Sequence of chain 1.C:
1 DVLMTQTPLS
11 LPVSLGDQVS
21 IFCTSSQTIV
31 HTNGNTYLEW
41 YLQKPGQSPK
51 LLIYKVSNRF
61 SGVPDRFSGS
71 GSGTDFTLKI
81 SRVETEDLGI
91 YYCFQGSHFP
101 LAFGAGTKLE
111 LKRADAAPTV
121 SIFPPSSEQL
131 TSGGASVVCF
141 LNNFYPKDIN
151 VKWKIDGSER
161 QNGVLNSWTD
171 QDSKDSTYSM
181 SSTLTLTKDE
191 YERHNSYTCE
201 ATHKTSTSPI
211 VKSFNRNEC

This protein binds this small molecule.
Small molecule (SMILES): CC12OOC(CCC(=O)O)(c3ccccc31)c1ccccc12

Binding-site contacts:
Ligand atom C2 contacts residue TRP104 of chain 1.D at 3.7 Å (hydrophobic).
Ligand atom C5 contacts residue TRP104 of chain 1.D at 3.1 Å (hydrophobic).
Ligand atom O4 contacts residue TYR58 of chain 1.D at 2.6 Å (h-bond).
Ligand atom C10 contacts residue SER100 of chain 1.D at 3.8 Å.
Ligand atom C12 contacts residue TRP104 of chain 1.D at 3.5 Å (hydrophobic).
Ligand atom C1 contacts residue TRP104 of chain 1.D at 3.6 Å (hydrophobic).
Ligand atom O2 contacts residue SER100 of chain 1.D at 2.9 Å.
Ligand atom C1 contacts residue PHE101 of chain 1.D at 3.6 Å (hydrophobic).
Ligand atom C6 contacts residue PHE101 of chain 1.D at 3.5 Å (hydrophobic).
Ligand atom C16 contacts residue ILE51 of chain 1.D at 3.7 Å (hydrophobic).
Ligand atom C12 contacts residue ILE51 of chain 1.D at 3.6 Å (hydrophobic).
Ligand atom C4 contacts residue TYR37 of chain 1.C at 3.8 Å (hydrophobic).
Ligand atom C15 contacts residue GLY33 of chain 1.D at 3.8 Å.
Ligand atom C11 contacts residue TRP104 of chain 1.D at 3.8 Å (hydrophobic).
Ligand atom C14 contacts residue TRP104 of chain 1.D at 3.7 Å (hydrophobic).
Ligand atom O2 contacts residue PHE101 of chain 1.D at 3.2 Å (h-bond).
Ligand atom C10 contacts residue VAL103 of chain 1.D at 3.4 Å (hydrophobic).
Ligand atom C10 contacts residue ASP99 of chain 1.D at 3.3 Å.
Ligand atom C13 contacts residue TRP104 of chain 1.D at 3.8 Å (hydrophobic).
Ligand atom O1 contacts residue PHE101 of chain 1.D at 3.5 Å (h-bond).
Ligand atom C4 contacts residue TRP104 of chain 1.D at 3.4 Å (hydrophobic).
Ligand atom C12 contacts residue SER50 of chain 1.D at 3.5 Å.
Ligand atom C2 contacts residue PHE101 of chain 1.D at 3.7 Å (hydrophobic).
Ligand atom C5 contacts residue TYR37 of chain 1.C at 3.8 Å (hydrophobic).
Ligand atom C16 contacts residue TRP104 of chain 1.D at 3.7 Å (hydrophobic).
Ligand atom C3 contacts residue PHE101 of chain 1.D at 3.7 Å (hydrophobic).
Ligand atom C9 contacts residue PHE101 of chain 1.D at 3.4 Å (hydrophobic).
Ligand atom C18 contacts residue TYR58 of chain 1.D at 3.5 Å (hydrophobic).
Ligand atom C13 contacts residue SER52 of chain 1.D at 3.8 Å.
Ligand atom O3 contacts residue LEU56 of chain 1.D at 3.3 Å.
Ligand atom C17 contacts residue SER52 of chain 1.D at 3.9 Å.
Ligand atom C10 contacts residue GLY98 of chain 1.D at 3.7 Å.
Ligand atom O1 contacts residue SER100 of chain 1.D at 3.8 Å.
Ligand atom C18 contacts residue PHE101 of chain 1.D at 3.6 Å (hydrophobic).
Ligand atom C16 contacts residue SER52 of chain 1.D at 3.6 Å.
Ligand atom C4 contacts residue PHE101 of chain 1.D at 3.9 Å (hydrophobic).
Ligand atom C5 contacts residue PHE101 of chain 1.D at 3.8 Å (hydrophobic).
Ligand atom C15 contacts residue TRP104 of chain 1.D at 3.5 Å (hydrophobic).
Ligand atom C17 contacts residue PHE101 of chain 1.D at 3.6 Å (hydrophobic).
Ligand atom C3 contacts residue TRP104 of chain 1.D at 3.9 Å (hydrophobic).

Sequence of chain 1.D:
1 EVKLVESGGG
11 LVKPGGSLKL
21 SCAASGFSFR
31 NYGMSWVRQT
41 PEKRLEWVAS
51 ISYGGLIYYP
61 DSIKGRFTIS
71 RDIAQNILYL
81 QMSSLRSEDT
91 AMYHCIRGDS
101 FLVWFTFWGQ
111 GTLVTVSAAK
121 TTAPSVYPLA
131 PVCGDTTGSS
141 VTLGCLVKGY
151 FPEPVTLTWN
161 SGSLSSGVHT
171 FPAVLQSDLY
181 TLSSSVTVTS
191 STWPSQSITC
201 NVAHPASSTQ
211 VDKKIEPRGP